Sequence of chain 1.D:
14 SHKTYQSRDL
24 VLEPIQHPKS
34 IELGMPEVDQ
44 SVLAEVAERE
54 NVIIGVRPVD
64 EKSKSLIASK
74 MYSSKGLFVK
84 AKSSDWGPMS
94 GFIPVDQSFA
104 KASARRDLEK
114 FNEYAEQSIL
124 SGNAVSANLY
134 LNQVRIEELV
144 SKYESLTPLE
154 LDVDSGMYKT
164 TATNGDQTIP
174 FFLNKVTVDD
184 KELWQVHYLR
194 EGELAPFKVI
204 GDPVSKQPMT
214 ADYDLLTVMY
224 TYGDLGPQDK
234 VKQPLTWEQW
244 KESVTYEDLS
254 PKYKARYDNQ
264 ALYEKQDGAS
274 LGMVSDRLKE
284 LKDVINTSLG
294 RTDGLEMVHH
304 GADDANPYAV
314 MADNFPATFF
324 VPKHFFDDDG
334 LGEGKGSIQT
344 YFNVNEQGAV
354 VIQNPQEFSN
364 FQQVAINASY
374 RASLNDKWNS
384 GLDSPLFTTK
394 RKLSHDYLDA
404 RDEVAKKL

Binding-site contacts:
Ligand atom O3G contacts residue SER86 of chain 1.D at 2.9 Å (h-bond).
Ligand atom O1G contacts residue MN1 of chain 1.O at 2.3 Å.
Ligand atom PA contacts residue MN1 of chain 1.N at 3.4 Å.
Ligand atom C5 contacts residue HIS303 of chain 1.D at 3.5 Å.
Ligand atom O3B contacts residue MN1 of chain 1.O at 3.5 Å.
Ligand atom O5' contacts residue MN1 of chain 1.N at 3.5 Å.
Ligand atom O3A contacts residue MN1 of chain 1.O at 3.5 Å.
Ligand atom PG contacts residue MN1 of chain 1.O at 3.4 Å.
Ligand atom C1' contacts residue ASN309 of chain 1.D at 3.2 Å.
Ligand atom O2 contacts residue ASN309 of chain 1.D at 3.2 Å (h-bond).
Ligand atom O1A contacts residue MN1 of chain 1.N at 2.4 Å.
Ligand atom PA contacts residue MN1 of chain 1.O at 3.4 Å.
Ligand atom O2B contacts residue ARG60 of chain 1.D at 3.0 Å (salt-bridge).
Ligand atom O1B contacts residue ASP217 of chain 1.D at 2.8 Å (salt-bridge).
Ligand atom O3G contacts residue LYS78 of chain 1.D at 2.7 Å (salt-bridge).
Ligand atom O1A contacts residue ASP215 of chain 1.D at 2.9 Å (salt-bridge).
Ligand atom C5 contacts residue GLY304 of chain 1.D at 3.4 Å.
Ligand atom O3B contacts residue LYS104 of chain 1.D at 3.2 Å (salt-bridge).
Ligand atom O2B contacts residue LYS85 of chain 1.D at 3.1 Å (salt-bridge).
Ligand atom O1G contacts residue LYS78 of chain 1.D at 3.5 Å.
Ligand atom O3A contacts residue LYS85 of chain 1.D at 2.9 Å (salt-bridge).
Ligand atom C6 contacts residue HIS303 of chain 1.D at 3.5 Å.
Ligand atom O3G contacts residue LYS85 of chain 1.D at 3.4 Å.
Ligand atom O2A contacts residue LYS78 of chain 1.D at 2.8 Å (salt-bridge).
Ligand atom PA contacts residue LYS78 of chain 1.D at 3.5 Å.
Ligand atom O1B contacts residue MN1 of chain 1.O at 2.2 Å.
Ligand atom C2 contacts residue ASN309 of chain 1.D at 3.3 Å.
Ligand atom PB contacts residue MN1 of chain 1.O at 3.2 Å.
Ligand atom O2G contacts residue LYS104 of chain 1.D at 2.8 Å (salt-bridge).
Ligand atom O1G contacts residue ASP215 of chain 1.D at 3.3 Å (salt-bridge).
Ligand atom O3A contacts residue LYS78 of chain 1.D at 3.4 Å (salt-bridge).
Ligand atom C5' contacts residue MN1 of chain 1.N at 3.0 Å.
Ligand atom N1 contacts residue ASN309 of chain 1.D at 3.5 Å.
Ligand atom C5' contacts residue ASP217 of chain 1.D at 3.4 Å.
Ligand atom O4' contacts residue ASN309 of chain 1.D at 3.3 Å (h-bond).
Ligand atom O2G contacts residue SER86 of chain 1.D at 2.7 Å (h-bond).
Ligand atom O1B contacts residue ARG60 of chain 1.D at 3.0 Å (salt-bridge).
Ligand atom N4 contacts residue MET276 of chain 1.D at 3.3 Å (h-bond).
Ligand atom O1A contacts residue ASP217 of chain 1.D at 3.2 Å (salt-bridge).
Ligand atom O1A contacts residue MN1 of chain 1.O at 2.3 Å.

A protein and the small-molecule ligand that binds it are described below.
Small molecule (SMILES): Nc1ccn([C@@H]2O[C@H](CO[P](=O)(O)O[P](=O)(O)OP(=O)(O)O)C[C@H]2O)c(=O)n1